Sequence of chain 1.B:
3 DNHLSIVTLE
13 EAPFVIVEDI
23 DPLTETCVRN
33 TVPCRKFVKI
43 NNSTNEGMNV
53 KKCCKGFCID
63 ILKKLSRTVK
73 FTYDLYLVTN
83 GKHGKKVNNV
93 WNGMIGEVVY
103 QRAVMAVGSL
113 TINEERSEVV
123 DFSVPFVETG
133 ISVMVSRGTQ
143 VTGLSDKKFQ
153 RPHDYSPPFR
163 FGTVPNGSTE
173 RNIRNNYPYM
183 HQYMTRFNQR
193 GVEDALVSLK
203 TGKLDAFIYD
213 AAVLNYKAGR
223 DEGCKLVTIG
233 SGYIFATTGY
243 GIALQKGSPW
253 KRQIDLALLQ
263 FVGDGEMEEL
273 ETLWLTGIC

The protein below binds the small molecule below.
Small molecule (SMILES): N[C@@H](CCC(=O)O)C(=O)O

Binding-site contacts:
Ligand atom CG contacts residue TYR211 of chain 1.B at 3.3 Å (hydrophobic).
Ligand atom CA contacts residue THR113 of chain 1.B at 3.4 Å.
Ligand atom N contacts residue ASP212 of chain 1.B at 3.9 Å.
Ligand atom O contacts residue ARG118 of chain 1.B at 2.7 Å (salt-bridge).
Ligand atom C contacts residue SER111 of chain 1.B at 4.2 Å.
Ligand atom OE2 contacts residue ASP212 of chain 1.B at 3.1 Å (salt-bridge).
Ligand atom N contacts residue SER111 of chain 1.B at 2.8 Å (h-bond).
Ligand atom CA contacts residue SER170 of chain 1.B at 3.3 Å.
Ligand atom OE2 contacts residue TYR211 of chain 1.B at 3.8 Å.
Ligand atom N contacts residue TYR242 of chain 1.B at 4.1 Å.
Ligand atom OE1 contacts residue GLY169 of chain 1.B at 3.4 Å.
Ligand atom OE1 contacts residue THR171 of chain 1.B at 3.2 Å (h-bond).
Ligand atom CD contacts residue SER170 of chain 1.B at 3.9 Å.
Ligand atom N contacts residue HIS85 of chain 1.B at 3.8 Å.
Ligand atom CB contacts residue HIS85 of chain 1.B at 3.5 Å.
Ligand atom O contacts residue GLY169 of chain 1.B at 3.5 Å.
Ligand atom OXT contacts residue HIS85 of chain 1.B at 3.5 Å.
Ligand atom OXT contacts residue THR113 of chain 1.B at 2.9 Å (h-bond).
Ligand atom C contacts residue HIS85 of chain 1.B at 3.6 Å.
Ligand atom N contacts residue SER170 of chain 1.B at 4.2 Å.
Ligand atom CA contacts residue SER111 of chain 1.B at 4.0 Å.
Ligand atom OXT contacts residue LEU112 of chain 1.B at 3.8 Å.
Ligand atom OE2 contacts residue SER170 of chain 1.B at 4.0 Å.
Ligand atom C contacts residue ARG118 of chain 1.B at 3.4 Å.
Ligand atom OXT contacts residue ARG118 of chain 1.B at 2.8 Å (salt-bridge).
Ligand atom CD contacts residue THR171 of chain 1.B at 3.4 Å.
Ligand atom CD contacts residue TYR211 of chain 1.B at 3.7 Å (hydrophobic).
Ligand atom CB contacts residue TYR211 of chain 1.B at 4.2 Å (hydrophobic).
Ligand atom OXT contacts residue SER111 of chain 1.B at 3.6 Å (h-bond).
Ligand atom OXT contacts residue SER170 of chain 1.B at 4.0 Å.
Ligand atom OE1 contacts residue SER170 of chain 1.B at 3.1 Å (h-bond).
Ligand atom C contacts residue THR113 of chain 1.B at 3.7 Å.
Ligand atom CG contacts residue ASP212 of chain 1.B at 4.1 Å.
Ligand atom OE2 contacts residue THR171 of chain 1.B at 2.5 Å (h-bond).
Ligand atom O contacts residue HIS85 of chain 1.B at 3.4 Å.
Ligand atom N contacts residue THR113 of chain 1.B at 2.9 Å (h-bond).
Ligand atom CD contacts residue ASP212 of chain 1.B at 4.2 Å.
Ligand atom CA contacts residue HIS85 of chain 1.B at 3.9 Å.
Ligand atom O contacts residue SER170 of chain 1.B at 2.8 Å (h-bond).
Ligand atom C contacts residue SER170 of chain 1.B at 3.3 Å.